Binding-site contacts:
Ligand atom C4' contacts residue ASP137 of chain 1.B at 3.5 Å.
Ligand atom PA contacts residue THR288 of chain 1.B at 3.6 Å.
Ligand atom O2A contacts residue HIS283 of chain 1.B at 3.2 Å.
Ligand atom O4 contacts residue VAL268 of chain 1.B at 3.2 Å (h-bond).
Ligand atom O1A contacts residue VAL287 of chain 1.B at 2.7 Å (h-bond).
Ligand atom O1A contacts residue GLY286 of chain 1.B at 3.3 Å (h-bond).
Ligand atom O3C contacts residue PHE15 of chain 1.B at 3.5 Å.
Ligand atom C2 contacts residue VAL268 of chain 1.B at 3.5 Å (hydrophobic).
Ligand atom C4 contacts residue TRP267 of chain 1.B at 3.6 Å (hydrophobic).
Ligand atom O2A contacts residue GLY218 of chain 1.B at 3.5 Å.
Ligand atom O4C contacts residue PHE15 of chain 1.B at 3.4 Å.
Ligand atom N3 contacts residue TRP267 of chain 1.B at 3.4 Å.
Ligand atom O3C contacts residue VAL287 of chain 1.B at 3.3 Å.
Ligand atom C3' contacts residue GLY286 of chain 1.B at 3.5 Å.
Ligand atom O2 contacts residue ASN195 of chain 1.B at 3.2 Å.
Ligand atom O3' contacts residue GLY285 of chain 1.B at 3.5 Å.
Ligand atom O3A contacts residue HIS283 of chain 1.B at 3.4 Å (h-bond).
Ligand atom O5C contacts residue ALA12 of chain 1.B at 3.3 Å.
Ligand atom O2B contacts residue SER219 of chain 1.B at 2.6 Å (h-bond).
Ligand atom O1A contacts residue THR288 of chain 1.B at 2.8 Å (h-bond).
Ligand atom O4 contacts residue TRP267 of chain 1.B at 3.4 Å.
Ligand atom C2C contacts residue LEU270 of chain 1.B at 3.5 Å (hydrophobic).
Ligand atom O1B contacts residue HIS283 of chain 1.B at 3.2 Å (h-bond).
Ligand atom O4 contacts residue THR248 of chain 1.B at 3.5 Å (h-bond).
Ligand atom C2 contacts residue TRP267 of chain 1.B at 3.5 Å (hydrophobic).
Ligand atom O3' contacts residue GLY286 of chain 1.B at 2.9 Å (h-bond).
Ligand atom O2 contacts residue LEU270 of chain 1.B at 2.9 Å (h-bond).
Ligand atom O4' contacts residue GLY286 of chain 1.B at 3.5 Å.
Ligand atom O2 contacts residue VAL268 of chain 1.B at 3.5 Å (h-bond).
Ligand atom C6' contacts residue TRP136 of chain 1.B at 3.6 Å (hydrophobic).
Ligand atom N3 contacts residue VAL268 of chain 1.B at 2.7 Å (h-bond).
Ligand atom C4 contacts residue VAL268 of chain 1.B at 3.5 Å (hydrophobic).
Ligand atom O3B contacts residue ALA12 of chain 1.B at 3.3 Å.
Ligand atom N1 contacts residue TRP267 of chain 1.B at 3.6 Å.
Ligand atom O4' contacts residue ASP137 of chain 1.B at 2.7 Å (salt-bridge).
Ligand atom C5M contacts residue GLY218 of chain 1.B at 3.3 Å.
Ligand atom O1A contacts residue GLY285 of chain 1.B at 3.0 Å.
Ligand atom C5M contacts residue THR248 of chain 1.B at 3.5 Å.
Ligand atom O2A contacts residue THR288 of chain 1.B at 2.5 Å (h-bond).
Ligand atom O2B contacts residue GLY218 of chain 1.B at 3.5 Å.

A protein and the small-molecule ligand that binds it are described below.
Small molecule (SMILES): Cc1cn([C@H]2C[C@H](O)[C@@H](COP(=O)(O)OP(=O)(O)O[C@@H]3C[C@@H](O)[C@H](O)[C@@H](C)C3)O2)c(=O)[nH]c1=O

Sequence of chain 1.B:
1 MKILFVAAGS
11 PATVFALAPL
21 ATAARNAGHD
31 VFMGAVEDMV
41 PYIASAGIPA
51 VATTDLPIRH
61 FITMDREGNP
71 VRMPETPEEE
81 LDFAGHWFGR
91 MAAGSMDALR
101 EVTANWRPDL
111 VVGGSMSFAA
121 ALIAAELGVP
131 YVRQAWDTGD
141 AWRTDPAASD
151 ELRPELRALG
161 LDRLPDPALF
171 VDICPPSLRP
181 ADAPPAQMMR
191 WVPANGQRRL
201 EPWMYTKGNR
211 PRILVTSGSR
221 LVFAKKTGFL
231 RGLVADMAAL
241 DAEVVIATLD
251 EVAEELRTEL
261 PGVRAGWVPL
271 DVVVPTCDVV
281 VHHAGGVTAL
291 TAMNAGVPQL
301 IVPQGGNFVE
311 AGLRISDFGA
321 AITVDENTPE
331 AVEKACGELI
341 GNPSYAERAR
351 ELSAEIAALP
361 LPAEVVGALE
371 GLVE